This protein binds this small molecule.
Small molecule (SMILES): CC(=O)N[C@@H]1[C@@H](O)[C@H](O)[C@@H](CO)O[C@H]1O

Binding-site contacts:
Ligand atom C3 contacts residue ASN657 of chain 1.B at 3.8 Å.
Ligand atom C1 contacts residue ASN657 of chain 1.B at 1.4 Å.
Ligand atom N2 contacts residue ASN657 of chain 1.B at 2.9 Å (h-bond).
Ligand atom O7 contacts residue ASN657 of chain 1.B at 3.9 Å.
Ligand atom C4 contacts residue ASN657 of chain 1.B at 4.2 Å.
Ligand atom C2 contacts residue ASN657 of chain 1.B at 2.5 Å.
Ligand atom O5 contacts residue ASN657 of chain 1.B at 2.4 Å (h-bond).
Ligand atom C7 contacts residue ASN657 of chain 1.B at 3.6 Å.
Ligand atom C5 contacts residue ASN657 of chain 1.B at 3.7 Å.

Sequence of chain 1.B:
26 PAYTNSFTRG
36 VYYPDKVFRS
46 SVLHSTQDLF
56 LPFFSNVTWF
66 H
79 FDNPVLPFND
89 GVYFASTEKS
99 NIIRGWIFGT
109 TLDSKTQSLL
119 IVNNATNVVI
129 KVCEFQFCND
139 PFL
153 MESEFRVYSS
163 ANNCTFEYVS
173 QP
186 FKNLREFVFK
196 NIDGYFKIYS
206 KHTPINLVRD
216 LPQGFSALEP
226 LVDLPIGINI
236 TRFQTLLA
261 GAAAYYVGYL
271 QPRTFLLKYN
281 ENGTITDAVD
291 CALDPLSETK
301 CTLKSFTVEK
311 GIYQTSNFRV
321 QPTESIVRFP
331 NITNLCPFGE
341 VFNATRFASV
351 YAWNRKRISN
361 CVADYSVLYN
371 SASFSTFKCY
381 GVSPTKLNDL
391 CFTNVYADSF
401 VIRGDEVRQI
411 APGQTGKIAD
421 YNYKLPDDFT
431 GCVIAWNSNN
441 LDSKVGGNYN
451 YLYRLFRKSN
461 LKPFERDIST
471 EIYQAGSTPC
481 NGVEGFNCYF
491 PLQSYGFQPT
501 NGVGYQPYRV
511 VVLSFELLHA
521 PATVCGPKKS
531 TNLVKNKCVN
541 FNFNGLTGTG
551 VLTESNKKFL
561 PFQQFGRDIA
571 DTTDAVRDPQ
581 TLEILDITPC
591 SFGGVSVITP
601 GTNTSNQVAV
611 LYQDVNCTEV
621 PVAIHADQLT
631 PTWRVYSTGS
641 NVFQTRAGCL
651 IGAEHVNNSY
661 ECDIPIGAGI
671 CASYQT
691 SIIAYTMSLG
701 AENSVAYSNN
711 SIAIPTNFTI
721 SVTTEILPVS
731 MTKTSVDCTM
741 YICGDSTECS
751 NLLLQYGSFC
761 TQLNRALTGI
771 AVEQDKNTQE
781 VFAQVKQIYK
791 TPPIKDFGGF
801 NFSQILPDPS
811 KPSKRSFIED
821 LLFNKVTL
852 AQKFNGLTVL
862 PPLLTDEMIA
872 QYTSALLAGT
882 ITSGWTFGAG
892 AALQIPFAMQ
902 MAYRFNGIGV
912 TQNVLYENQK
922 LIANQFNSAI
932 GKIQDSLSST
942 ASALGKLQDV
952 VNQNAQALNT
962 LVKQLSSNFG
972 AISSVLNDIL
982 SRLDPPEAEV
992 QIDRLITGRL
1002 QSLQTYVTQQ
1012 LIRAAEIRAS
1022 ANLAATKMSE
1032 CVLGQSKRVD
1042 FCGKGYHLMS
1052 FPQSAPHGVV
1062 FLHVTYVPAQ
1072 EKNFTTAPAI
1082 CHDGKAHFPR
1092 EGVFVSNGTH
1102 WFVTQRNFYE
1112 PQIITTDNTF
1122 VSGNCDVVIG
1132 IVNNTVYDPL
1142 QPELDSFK